Sequence of chain 1.C:
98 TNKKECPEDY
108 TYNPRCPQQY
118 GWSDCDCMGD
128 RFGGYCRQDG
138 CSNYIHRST

Binding-site contacts:
Ligand atom C3 contacts residue ASN281 of chain 1.A at 3.7 Å.
Ligand atom C7 contacts residue ASN281 of chain 1.A at 3.2 Å.
Ligand atom C4 contacts residue ASN281 of chain 1.A at 4.3 Å.
Ligand atom O7 contacts residue ASN281 of chain 1.A at 3.4 Å (h-bond).
Ligand atom O5 contacts residue ASN281 of chain 1.A at 2.4 Å (h-bond).
Ligand atom C3 contacts residue THR283 of chain 1.A at 4.2 Å.
Ligand atom O5 contacts residue THR283 of chain 1.A at 4.3 Å.
Ligand atom C7 contacts residue THR283 of chain 1.A at 4.3 Å.
Ligand atom N2 contacts residue ASN281 of chain 1.A at 2.9 Å (h-bond).
Ligand atom N2 contacts residue THR283 of chain 1.A at 4.0 Å.
Ligand atom O5 contacts residue ASN284 of chain 1.A at 4.3 Å.
Ligand atom C8 contacts residue ASN281 of chain 1.A at 3.7 Å.
Ligand atom C1 contacts residue ASN284 of chain 1.A at 4.3 Å.
Ligand atom C2 contacts residue ASN281 of chain 1.A at 2.5 Å.
Ligand atom C1 contacts residue THR283 of chain 1.A at 3.5 Å.
Ligand atom C5 contacts residue ASN281 of chain 1.A at 3.7 Å.
Ligand atom O6 contacts residue GLU105 of chain 1.C at 4.4 Å.
Ligand atom C8 contacts residue NAG2 of chain 1.Q at 3.7 Å.
Ligand atom C5 contacts residue THR283 of chain 1.A at 4.4 Å.
Ligand atom C1 contacts residue ASN281 of chain 1.A at 1.5 Å.
Ligand atom C2 contacts residue THR283 of chain 1.A at 4.2 Å.
Ligand atom C8 contacts residue THR283 of chain 1.A at 3.4 Å.

Sequence of chain 1.A:
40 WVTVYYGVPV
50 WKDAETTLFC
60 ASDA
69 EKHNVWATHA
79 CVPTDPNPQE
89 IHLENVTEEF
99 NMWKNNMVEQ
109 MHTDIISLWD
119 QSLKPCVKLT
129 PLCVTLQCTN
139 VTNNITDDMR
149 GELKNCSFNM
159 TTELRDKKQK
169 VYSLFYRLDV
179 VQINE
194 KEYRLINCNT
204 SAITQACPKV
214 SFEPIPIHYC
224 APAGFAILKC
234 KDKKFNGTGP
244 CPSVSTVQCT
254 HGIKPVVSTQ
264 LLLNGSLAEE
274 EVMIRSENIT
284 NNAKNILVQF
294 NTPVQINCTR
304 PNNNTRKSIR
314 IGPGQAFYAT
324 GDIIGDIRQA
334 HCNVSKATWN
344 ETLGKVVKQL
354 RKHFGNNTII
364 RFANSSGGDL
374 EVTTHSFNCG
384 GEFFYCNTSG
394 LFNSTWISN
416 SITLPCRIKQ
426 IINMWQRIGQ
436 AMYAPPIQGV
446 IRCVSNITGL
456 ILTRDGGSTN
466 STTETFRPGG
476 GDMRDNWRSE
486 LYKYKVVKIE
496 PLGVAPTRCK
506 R

This small molecule binds to this protein.
Small molecule (SMILES): CC(=O)N[C@H]1[C@H](O[C@H]2[C@H](O)[C@@H](NC(C)=O)CO[C@@H]2CO)O[C@H](CO)[C@@H](O)[C@@H]1O